Sequence of chain 1.B:
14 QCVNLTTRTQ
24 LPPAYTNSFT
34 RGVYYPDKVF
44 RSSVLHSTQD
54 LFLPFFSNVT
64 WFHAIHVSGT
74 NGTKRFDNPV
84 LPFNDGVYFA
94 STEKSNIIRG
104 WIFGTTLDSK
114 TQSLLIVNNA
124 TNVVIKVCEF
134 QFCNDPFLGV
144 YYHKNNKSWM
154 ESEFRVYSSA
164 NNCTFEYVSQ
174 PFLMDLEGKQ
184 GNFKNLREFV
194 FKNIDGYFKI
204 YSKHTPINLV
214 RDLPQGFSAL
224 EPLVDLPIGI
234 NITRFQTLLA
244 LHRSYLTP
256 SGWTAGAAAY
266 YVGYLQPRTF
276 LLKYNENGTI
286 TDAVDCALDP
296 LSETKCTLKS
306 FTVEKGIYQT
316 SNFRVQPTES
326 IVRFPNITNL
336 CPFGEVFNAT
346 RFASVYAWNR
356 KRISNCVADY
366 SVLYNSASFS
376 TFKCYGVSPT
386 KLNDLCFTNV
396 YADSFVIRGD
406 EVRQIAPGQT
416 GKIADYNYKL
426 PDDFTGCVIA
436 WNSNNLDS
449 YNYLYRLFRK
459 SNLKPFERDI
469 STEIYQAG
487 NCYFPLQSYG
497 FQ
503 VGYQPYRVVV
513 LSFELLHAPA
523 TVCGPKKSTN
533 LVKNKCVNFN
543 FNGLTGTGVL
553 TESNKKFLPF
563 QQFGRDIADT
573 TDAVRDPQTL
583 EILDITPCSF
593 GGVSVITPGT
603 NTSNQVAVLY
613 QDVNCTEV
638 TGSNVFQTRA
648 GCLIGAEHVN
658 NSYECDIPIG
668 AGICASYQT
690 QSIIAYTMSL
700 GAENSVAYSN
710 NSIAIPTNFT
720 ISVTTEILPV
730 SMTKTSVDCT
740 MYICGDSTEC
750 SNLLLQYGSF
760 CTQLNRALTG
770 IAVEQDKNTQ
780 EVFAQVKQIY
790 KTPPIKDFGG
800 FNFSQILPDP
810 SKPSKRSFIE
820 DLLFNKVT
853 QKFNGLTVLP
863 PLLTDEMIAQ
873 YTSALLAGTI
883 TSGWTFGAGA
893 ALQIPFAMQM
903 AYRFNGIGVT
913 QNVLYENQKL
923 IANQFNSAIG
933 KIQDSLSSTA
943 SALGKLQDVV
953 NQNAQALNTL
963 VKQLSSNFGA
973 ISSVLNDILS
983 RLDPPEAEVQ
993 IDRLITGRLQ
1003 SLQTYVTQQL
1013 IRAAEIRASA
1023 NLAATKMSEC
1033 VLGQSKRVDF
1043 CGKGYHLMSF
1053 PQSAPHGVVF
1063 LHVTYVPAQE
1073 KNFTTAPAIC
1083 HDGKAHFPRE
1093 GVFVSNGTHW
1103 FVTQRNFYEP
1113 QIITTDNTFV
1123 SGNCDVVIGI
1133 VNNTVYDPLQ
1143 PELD

Binding-site contacts:
Ligand atom O6 contacts residue ASN282 of chain 1.B at 4.3 Å.
Ligand atom C7 contacts residue ASN282 of chain 1.B at 3.6 Å.
Ligand atom C5 contacts residue ASN282 of chain 1.B at 3.8 Å.
Ligand atom O6 contacts residue GLU281 of chain 1.B at 3.6 Å.
Ligand atom C2 contacts residue ASN282 of chain 1.B at 2.8 Å.
Ligand atom O7 contacts residue ASN282 of chain 1.B at 4.4 Å.
Ligand atom C1 contacts residue ASN282 of chain 1.B at 1.7 Å.
Ligand atom N2 contacts residue ASN282 of chain 1.B at 3.1 Å (h-bond).
Ligand atom C8 contacts residue ASN282 of chain 1.B at 3.8 Å.
Ligand atom C3 contacts residue ASN282 of chain 1.B at 4.1 Å.
Ligand atom O5 contacts residue ASN282 of chain 1.B at 2.6 Å (h-bond).
Ligand atom O5 contacts residue GLU281 of chain 1.B at 4.1 Å.
Ligand atom O7 contacts residue LYS558 of chain 1.A at 3.6 Å.

Sequence of chain 1.A:
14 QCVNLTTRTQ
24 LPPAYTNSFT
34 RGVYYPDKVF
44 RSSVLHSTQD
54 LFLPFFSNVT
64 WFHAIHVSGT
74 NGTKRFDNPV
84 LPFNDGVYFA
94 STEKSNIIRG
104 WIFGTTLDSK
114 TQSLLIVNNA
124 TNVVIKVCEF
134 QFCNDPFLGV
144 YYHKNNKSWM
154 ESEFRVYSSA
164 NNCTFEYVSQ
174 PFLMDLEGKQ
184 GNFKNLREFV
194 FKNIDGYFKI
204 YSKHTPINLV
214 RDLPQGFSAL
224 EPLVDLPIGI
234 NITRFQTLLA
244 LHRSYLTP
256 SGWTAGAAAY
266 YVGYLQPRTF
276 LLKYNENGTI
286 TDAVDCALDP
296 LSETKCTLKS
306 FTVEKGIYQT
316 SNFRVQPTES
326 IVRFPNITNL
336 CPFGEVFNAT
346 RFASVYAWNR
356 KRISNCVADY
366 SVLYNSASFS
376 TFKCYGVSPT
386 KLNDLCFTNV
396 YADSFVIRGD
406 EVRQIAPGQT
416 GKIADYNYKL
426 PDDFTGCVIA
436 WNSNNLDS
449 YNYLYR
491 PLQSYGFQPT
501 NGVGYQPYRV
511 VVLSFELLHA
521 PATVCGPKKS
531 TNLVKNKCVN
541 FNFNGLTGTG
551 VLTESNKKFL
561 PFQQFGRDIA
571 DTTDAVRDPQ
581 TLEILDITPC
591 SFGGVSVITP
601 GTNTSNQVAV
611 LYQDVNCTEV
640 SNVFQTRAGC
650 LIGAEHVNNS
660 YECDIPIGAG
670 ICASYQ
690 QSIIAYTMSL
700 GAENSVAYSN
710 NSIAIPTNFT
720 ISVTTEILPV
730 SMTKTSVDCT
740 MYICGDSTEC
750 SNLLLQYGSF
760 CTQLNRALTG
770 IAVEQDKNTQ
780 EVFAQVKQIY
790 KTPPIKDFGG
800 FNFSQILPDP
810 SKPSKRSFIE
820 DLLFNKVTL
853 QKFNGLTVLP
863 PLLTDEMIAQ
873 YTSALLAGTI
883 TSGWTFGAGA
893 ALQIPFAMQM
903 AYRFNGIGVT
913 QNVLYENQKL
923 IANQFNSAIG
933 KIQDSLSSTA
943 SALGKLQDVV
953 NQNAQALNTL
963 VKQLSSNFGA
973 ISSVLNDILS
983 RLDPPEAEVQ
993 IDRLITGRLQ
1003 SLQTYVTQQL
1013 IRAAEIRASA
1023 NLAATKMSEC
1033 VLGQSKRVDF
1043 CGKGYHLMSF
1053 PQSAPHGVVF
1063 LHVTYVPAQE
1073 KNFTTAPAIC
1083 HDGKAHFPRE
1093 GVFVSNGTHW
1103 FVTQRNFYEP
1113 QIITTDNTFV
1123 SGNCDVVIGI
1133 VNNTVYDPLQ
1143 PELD

This small molecule binds to this protein.
Small molecule (SMILES): CC(=O)N[C@H]1[C@H](O[C@H]2[C@H](O)[C@@H](NC(C)=O)CO[C@@H]2CO)O[C@H](CO)[C@@H](O)[C@@H]1O